Sequence of chain 10.C:
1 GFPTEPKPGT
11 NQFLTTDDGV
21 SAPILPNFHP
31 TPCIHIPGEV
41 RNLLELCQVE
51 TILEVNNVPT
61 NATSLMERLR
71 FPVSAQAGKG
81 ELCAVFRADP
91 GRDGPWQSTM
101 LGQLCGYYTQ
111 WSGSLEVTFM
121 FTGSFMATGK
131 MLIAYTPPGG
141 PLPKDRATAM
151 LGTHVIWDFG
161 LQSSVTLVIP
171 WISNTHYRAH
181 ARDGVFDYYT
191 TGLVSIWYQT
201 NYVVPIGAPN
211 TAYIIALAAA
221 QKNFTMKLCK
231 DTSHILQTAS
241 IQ

The small molecule below binds the protein below.
Small molecule (SMILES): Cc1cc(CCCCCCCOc2ccc(C3=NCCO3)cc2)on1

Sequence of chain 10.A:
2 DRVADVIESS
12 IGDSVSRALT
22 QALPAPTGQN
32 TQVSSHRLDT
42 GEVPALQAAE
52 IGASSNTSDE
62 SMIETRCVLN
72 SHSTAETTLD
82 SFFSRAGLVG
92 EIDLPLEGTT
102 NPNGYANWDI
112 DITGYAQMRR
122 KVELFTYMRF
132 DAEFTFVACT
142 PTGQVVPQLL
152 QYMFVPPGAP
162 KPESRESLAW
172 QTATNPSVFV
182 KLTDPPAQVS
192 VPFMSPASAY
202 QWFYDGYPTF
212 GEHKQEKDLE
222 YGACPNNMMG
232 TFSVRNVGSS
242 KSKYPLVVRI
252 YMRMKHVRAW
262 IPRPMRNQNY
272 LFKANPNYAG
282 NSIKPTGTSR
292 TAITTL

Sequence of chain 6.C:
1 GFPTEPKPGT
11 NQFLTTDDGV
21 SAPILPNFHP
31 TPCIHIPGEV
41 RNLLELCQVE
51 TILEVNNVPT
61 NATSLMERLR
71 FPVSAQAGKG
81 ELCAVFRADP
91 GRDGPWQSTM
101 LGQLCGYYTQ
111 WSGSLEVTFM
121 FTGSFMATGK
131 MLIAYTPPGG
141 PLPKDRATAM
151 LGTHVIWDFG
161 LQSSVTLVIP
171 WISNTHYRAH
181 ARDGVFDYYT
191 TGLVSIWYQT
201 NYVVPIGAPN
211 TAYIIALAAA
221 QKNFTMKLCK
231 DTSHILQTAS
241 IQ

Binding-site contacts:
Ligand atom C3B contacts residue ASN228 of chain 10.A at 4.0 Å.
Ligand atom C5A contacts residue ASP112 of chain 10.A at 4.0 Å.
Ligand atom C2C contacts residue VAL192 of chain 10.A at 3.7 Å (hydrophobic).
Ligand atom C31 contacts residue ILE24 of chain 10.C at 3.6 Å (hydrophobic).
Ligand atom C2B contacts residue TRP203 of chain 10.A at 4.0 Å (hydrophobic).
Ligand atom O1A contacts residue TRP203 of chain 10.A at 3.3 Å.
Ligand atom C5A contacts residue ASN228 of chain 10.A at 4.0 Å.
Ligand atom O1A contacts residue ASN228 of chain 10.A at 3.7 Å.
Ligand atom C31 contacts residue VAL179 of chain 10.A at 3.3 Å (hydrophobic).
Ligand atom C2A contacts residue ASP112 of chain 10.A at 3.8 Å.
Ligand atom C2C contacts residue PHE155 of chain 10.A at 3.9 Å (hydrophobic).
Ligand atom C2A contacts residue TRP203 of chain 10.A at 3.6 Å (hydrophobic).
Ligand atom C5C contacts residue PHE135 of chain 10.A at 3.5 Å (hydrophobic).
Ligand atom C6C contacts residue TYR201 of chain 10.A at 3.9 Å (hydrophobic).
Ligand atom C5C contacts residue ILE111 of chain 10.A at 3.8 Å (hydrophobic).
Ligand atom O1 contacts residue PHE233 of chain 10.A at 3.1 Å.
Ligand atom C4C contacts residue VAL192 of chain 10.A at 3.5 Å (hydrophobic).
Ligand atom C4C contacts residue PHE135 of chain 10.A at 3.8 Å (hydrophobic).
Ligand atom C5B contacts residue ILE111 of chain 10.A at 3.9 Å (hydrophobic).
Ligand atom N3A contacts residue ASP112 of chain 10.A at 2.5 Å (salt-bridge).
Ligand atom N2 contacts residue PHE233 of chain 10.A at 3.7 Å.
Ligand atom C4A contacts residue THR114 of chain 10.A at 3.5 Å.
Ligand atom C4B contacts residue TRP203 of chain 10.A at 3.5 Å (hydrophobic).
Ligand atom C6B contacts residue ILE113 of chain 10.A at 4.0 Å (hydrophobic).
Ligand atom N3A contacts residue THR114 of chain 10.A at 4.0 Å.
Ligand atom C5 contacts residue PHE155 of chain 10.A at 3.9 Å (hydrophobic).
Ligand atom C5B contacts residue ASP112 of chain 10.A at 4.0 Å.
Ligand atom N3A contacts residue ILE113 of chain 10.A at 3.8 Å.
Ligand atom C3B contacts residue TRP203 of chain 10.A at 3.1 Å (hydrophobic).
Ligand atom N2 contacts residue PHE155 of chain 10.A at 3.5 Å.
Ligand atom C2B contacts residue TYR201 of chain 10.A at 3.5 Å (hydrophobic).
Ligand atom C5 contacts residue PHE233 of chain 10.A at 4.0 Å (hydrophobic).
Ligand atom C4B contacts residue ILE113 of chain 10.A at 4.0 Å (hydrophobic).
Ligand atom C4A contacts residue ASP112 of chain 10.A at 2.6 Å.
Ligand atom O1 contacts residue PHE155 of chain 10.A at 3.4 Å.
Ligand atom O1B contacts residue TYR201 of chain 10.A at 3.4 Å.
Ligand atom C3C contacts residue PHE135 of chain 10.A at 3.8 Å (hydrophobic).
Ligand atom C5B contacts residue ILE113 of chain 10.A at 3.5 Å (hydrophobic).
Ligand atom C31 contacts residue PRO177 of chain 10.A at 3.9 Å (hydrophobic).
Ligand atom C4 contacts residue ILE24 of chain 10.C at 4.0 Å (hydrophobic).